Sequence of chain 1.B:
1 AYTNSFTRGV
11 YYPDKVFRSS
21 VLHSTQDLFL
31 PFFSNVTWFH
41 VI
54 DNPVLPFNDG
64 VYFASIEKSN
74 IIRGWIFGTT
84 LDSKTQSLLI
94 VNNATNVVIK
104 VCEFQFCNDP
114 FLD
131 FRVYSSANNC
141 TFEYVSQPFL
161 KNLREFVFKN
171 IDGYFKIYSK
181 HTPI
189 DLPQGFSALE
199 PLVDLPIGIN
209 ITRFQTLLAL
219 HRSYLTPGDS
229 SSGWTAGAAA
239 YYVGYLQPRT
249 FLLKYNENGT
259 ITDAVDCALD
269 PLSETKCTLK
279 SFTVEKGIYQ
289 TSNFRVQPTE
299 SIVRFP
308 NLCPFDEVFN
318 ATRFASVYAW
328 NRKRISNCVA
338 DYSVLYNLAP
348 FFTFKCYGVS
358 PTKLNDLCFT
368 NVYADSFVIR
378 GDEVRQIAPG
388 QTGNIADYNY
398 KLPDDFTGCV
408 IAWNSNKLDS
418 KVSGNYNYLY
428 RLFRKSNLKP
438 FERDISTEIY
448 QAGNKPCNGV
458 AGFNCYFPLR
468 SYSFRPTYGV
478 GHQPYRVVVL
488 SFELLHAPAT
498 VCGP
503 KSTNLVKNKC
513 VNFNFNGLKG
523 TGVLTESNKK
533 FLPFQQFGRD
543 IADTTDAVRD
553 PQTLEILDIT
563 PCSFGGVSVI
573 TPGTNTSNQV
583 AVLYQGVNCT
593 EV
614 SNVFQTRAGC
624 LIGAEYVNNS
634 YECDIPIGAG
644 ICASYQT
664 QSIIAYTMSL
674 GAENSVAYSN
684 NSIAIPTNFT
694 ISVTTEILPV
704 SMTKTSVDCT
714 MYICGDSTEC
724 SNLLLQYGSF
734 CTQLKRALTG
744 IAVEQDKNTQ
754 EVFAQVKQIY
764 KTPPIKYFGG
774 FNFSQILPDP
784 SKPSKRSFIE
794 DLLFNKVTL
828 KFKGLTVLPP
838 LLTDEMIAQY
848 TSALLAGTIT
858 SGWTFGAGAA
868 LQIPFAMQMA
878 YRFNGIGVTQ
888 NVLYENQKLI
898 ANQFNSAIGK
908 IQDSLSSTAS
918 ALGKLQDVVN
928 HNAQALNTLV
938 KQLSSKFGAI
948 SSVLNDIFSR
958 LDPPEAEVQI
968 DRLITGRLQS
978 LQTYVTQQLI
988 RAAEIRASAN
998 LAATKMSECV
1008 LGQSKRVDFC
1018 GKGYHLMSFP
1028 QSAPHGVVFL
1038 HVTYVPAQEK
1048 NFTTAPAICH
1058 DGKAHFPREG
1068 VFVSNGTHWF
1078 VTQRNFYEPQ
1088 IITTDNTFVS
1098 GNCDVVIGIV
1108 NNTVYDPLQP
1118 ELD

This protein binds this small molecule.
Small molecule (SMILES): CC(=O)N[C@@H]1[C@@H](O)[C@H](O)[C@@H](CO)O[C@H]1O

Binding-site contacts:
Ligand atom C7 contacts residue ASN308 of chain 1.B at 3.2 Å.
Ligand atom C2 contacts residue ASN308 of chain 1.B at 2.4 Å.
Ligand atom C4 contacts residue ASN308 of chain 1.B at 4.2 Å.
Ligand atom C3 contacts residue ASN308 of chain 1.B at 3.8 Å.
Ligand atom C7 contacts residue GLN554 of chain 1.B at 4.5 Å.
Ligand atom C8 contacts residue ASN308 of chain 1.B at 4.4 Å.
Ligand atom N2 contacts residue ASN308 of chain 1.B at 2.9 Å (h-bond).
Ligand atom C3 contacts residue GLN554 of chain 1.B at 3.4 Å.
Ligand atom O5 contacts residue ASN308 of chain 1.B at 2.4 Å (h-bond).
Ligand atom C1 contacts residue GLN554 of chain 1.B at 4.4 Å.
Ligand atom N2 contacts residue GLN554 of chain 1.B at 3.4 Å (h-bond).
Ligand atom C2 contacts residue GLN554 of chain 1.B at 3.9 Å.
Ligand atom O7 contacts residue ASN308 of chain 1.B at 3.2 Å (h-bond).
Ligand atom O3 contacts residue GLN554 of chain 1.B at 3.8 Å.
Ligand atom C5 contacts residue ASN308 of chain 1.B at 3.7 Å.
Ligand atom C8 contacts residue PRO553 of chain 1.B at 4.0 Å (hydrophobic).
Ligand atom C1 contacts residue ASN308 of chain 1.B at 1.4 Å.